Sequence of chain 1.B:
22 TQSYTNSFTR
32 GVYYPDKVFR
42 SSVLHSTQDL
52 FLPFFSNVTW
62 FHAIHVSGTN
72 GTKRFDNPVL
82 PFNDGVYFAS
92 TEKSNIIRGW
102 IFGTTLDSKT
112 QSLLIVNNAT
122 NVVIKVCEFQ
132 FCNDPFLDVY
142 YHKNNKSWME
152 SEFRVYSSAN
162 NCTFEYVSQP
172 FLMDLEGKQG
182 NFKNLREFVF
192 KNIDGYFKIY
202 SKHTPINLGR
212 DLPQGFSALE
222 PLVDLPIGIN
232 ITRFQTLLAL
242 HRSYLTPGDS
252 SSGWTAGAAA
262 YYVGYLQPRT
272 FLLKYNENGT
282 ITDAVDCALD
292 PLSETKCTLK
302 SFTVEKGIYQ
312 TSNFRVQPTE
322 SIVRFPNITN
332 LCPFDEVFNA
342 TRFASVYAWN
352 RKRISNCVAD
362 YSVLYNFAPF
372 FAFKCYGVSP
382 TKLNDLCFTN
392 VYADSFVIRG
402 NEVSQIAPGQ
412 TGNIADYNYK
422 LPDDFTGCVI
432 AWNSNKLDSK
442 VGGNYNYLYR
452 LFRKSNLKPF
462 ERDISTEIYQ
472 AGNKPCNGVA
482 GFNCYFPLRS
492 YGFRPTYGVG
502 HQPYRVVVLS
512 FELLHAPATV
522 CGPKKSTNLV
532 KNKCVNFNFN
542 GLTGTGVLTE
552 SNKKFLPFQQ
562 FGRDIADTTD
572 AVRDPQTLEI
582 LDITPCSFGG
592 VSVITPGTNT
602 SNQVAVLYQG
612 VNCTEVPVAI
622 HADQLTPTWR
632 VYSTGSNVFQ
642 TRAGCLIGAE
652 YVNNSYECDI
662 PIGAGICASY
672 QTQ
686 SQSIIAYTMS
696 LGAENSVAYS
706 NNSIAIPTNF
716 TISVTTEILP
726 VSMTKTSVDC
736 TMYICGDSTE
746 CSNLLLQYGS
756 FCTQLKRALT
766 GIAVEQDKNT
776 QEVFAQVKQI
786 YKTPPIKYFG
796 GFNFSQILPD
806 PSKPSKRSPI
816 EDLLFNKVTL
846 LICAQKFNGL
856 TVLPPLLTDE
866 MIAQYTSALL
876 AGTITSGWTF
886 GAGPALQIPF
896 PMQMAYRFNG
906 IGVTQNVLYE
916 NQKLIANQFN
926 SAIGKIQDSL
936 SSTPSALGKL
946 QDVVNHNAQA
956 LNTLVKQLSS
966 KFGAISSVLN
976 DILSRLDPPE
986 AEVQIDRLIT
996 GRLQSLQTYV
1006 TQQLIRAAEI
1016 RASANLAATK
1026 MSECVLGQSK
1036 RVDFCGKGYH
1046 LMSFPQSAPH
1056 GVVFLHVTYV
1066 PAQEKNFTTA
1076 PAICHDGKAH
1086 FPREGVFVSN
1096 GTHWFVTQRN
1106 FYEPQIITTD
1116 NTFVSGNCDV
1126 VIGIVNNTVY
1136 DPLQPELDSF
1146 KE

Binding-site contacts:
Ligand atom O7 contacts residue ASN600 of chain 1.B at 3.0 Å (h-bond).
Ligand atom N2 contacts residue ASN600 of chain 1.B at 2.9 Å (h-bond).
Ligand atom C4 contacts residue ASN600 of chain 1.B at 4.2 Å.
Ligand atom C2 contacts residue ASN600 of chain 1.B at 2.4 Å.
Ligand atom C5 contacts residue ASN600 of chain 1.B at 3.7 Å.
Ligand atom C3 contacts residue ASN600 of chain 1.B at 3.8 Å.
Ligand atom O5 contacts residue ASN600 of chain 1.B at 2.4 Å (h-bond).
Ligand atom C7 contacts residue ASN600 of chain 1.B at 3.1 Å.
Ligand atom C1 contacts residue ASN600 of chain 1.B at 1.4 Å.
Ligand atom C8 contacts residue ASN600 of chain 1.B at 4.1 Å.

This protein binds this small molecule.
Small molecule (SMILES): CC(=O)N[C@@H]1[C@@H](O)[C@H](O)[C@@H](CO)O[C@H]1O